A small-molecule ligand and the protein it binds are described below.
Small molecule (SMILES): Nc1ncnc2c1ncn2[C@H]1C[C@H](O)[C@@H](COP(=O)(O)O)O1

Sequence of chain 1.YA:
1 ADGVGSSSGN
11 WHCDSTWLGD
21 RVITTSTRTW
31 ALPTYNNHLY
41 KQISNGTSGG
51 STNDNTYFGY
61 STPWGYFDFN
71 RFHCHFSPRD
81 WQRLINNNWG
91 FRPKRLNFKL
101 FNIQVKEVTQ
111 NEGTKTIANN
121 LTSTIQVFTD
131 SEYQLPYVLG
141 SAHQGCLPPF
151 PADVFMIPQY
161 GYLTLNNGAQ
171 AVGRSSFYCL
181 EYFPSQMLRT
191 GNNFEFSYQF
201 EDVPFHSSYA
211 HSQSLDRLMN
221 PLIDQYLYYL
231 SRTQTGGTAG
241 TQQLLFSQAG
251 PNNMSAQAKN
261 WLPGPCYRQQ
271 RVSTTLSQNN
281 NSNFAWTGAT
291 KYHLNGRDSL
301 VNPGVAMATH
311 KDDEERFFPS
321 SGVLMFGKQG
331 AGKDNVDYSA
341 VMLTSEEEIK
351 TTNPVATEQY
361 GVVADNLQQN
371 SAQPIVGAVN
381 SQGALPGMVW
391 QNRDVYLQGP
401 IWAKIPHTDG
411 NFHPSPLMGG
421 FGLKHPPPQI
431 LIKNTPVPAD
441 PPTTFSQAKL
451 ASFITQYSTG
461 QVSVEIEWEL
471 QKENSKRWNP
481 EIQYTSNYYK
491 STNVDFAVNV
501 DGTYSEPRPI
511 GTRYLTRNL

Binding-site contacts:
Ligand atom OP2 contacts residue DC1 of chain 1.CF at 2.5 Å (h-bond).
Ligand atom C6 contacts residue PRO414 of chain 1.XA at 3.5 Å (hydrophobic).
Ligand atom N6 contacts residue PRO416 of chain 1.XA at 3.9 Å.
Ligand atom N7 contacts residue HIS413 of chain 1.XA at 4.0 Å.
Ligand atom O5' contacts residue ASP409 of chain 1.YA at 3.6 Å.
Ligand atom C4 contacts residue PRO204 of chain 1.XA at 4.0 Å (hydrophobic).
Ligand atom C8 contacts residue PRO204 of chain 1.XA at 4.1 Å (hydrophobic).
Ligand atom N6 contacts residue PHE421 of chain 1.XA at 4.1 Å.
Ligand atom P contacts residue DC1 of chain 1.CF at 1.6 Å.
Ligand atom C5' contacts residue HIS413 of chain 1.XA at 3.7 Å.
Ligand atom C6 contacts residue GLY422 of chain 1.XA at 3.8 Å.
Ligand atom C6 contacts residue SER415 of chain 1.XA at 4.0 Å.
Ligand atom C2' contacts residue PRO414 of chain 1.XA at 3.5 Å (hydrophobic).
Ligand atom C5 contacts residue PRO414 of chain 1.XA at 4.1 Å (hydrophobic).
Ligand atom O4' contacts residue DC1 of chain 1.CF at 3.3 Å.
Ligand atom N6 contacts residue GLY420 of chain 1.XA at 4.2 Å.
Ligand atom N6 contacts residue SER415 of chain 1.XA at 3.4 Å.
Ligand atom N1 contacts residue GLY422 of chain 1.XA at 3.0 Å (h-bond).
Ligand atom N6 contacts residue PRO414 of chain 1.XA at 3.7 Å.
Ligand atom N1 contacts residue VAL203 of chain 1.XA at 4.0 Å.
Ligand atom C4' contacts residue DC1 of chain 1.CF at 4.1 Å.
Ligand atom C3' contacts residue HIS413 of chain 1.XA at 3.6 Å.
Ligand atom OP1 contacts residue ASN411 of chain 1.YA at 3.6 Å.
Ligand atom N9 contacts residue PRO204 of chain 1.XA at 4.2 Å.
Ligand atom C5' contacts residue ASP409 of chain 1.YA at 4.0 Å.
Ligand atom C2 contacts residue ILE405 of chain 1.XA at 4.1 Å (hydrophobic).
Ligand atom C1' contacts residue DC1 of chain 1.CF at 3.8 Å.
Ligand atom C5 contacts residue PRO204 of chain 1.XA at 3.9 Å (hydrophobic).
Ligand atom C2 contacts residue GLY422 of chain 1.XA at 3.5 Å.
Ligand atom N1 contacts residue PRO414 of chain 1.XA at 3.5 Å (h-bond).
Ligand atom C8 contacts residue HIS413 of chain 1.XA at 3.6 Å.
Ligand atom C2 contacts residue PRO414 of chain 1.XA at 4.1 Å (hydrophobic).
Ligand atom N6 contacts residue GLY422 of chain 1.XA at 3.1 Å (h-bond).
Ligand atom N7 contacts residue SER415 of chain 1.XA at 3.8 Å.
Ligand atom OP1 contacts residue DC1 of chain 1.CF at 2.5 Å (h-bond).
Ligand atom N7 contacts residue PRO204 of chain 1.XA at 4.0 Å.
Ligand atom C5' contacts residue DC1 of chain 1.CF at 3.9 Å.
Ligand atom N3 contacts residue PRO414 of chain 1.XA at 3.9 Å.
Ligand atom O3' contacts residue HIS413 of chain 1.XA at 4.1 Å.
Ligand atom O5' contacts residue DC1 of chain 1.CF at 2.5 Å (h-bond).

Sequence of chain 1.XA:
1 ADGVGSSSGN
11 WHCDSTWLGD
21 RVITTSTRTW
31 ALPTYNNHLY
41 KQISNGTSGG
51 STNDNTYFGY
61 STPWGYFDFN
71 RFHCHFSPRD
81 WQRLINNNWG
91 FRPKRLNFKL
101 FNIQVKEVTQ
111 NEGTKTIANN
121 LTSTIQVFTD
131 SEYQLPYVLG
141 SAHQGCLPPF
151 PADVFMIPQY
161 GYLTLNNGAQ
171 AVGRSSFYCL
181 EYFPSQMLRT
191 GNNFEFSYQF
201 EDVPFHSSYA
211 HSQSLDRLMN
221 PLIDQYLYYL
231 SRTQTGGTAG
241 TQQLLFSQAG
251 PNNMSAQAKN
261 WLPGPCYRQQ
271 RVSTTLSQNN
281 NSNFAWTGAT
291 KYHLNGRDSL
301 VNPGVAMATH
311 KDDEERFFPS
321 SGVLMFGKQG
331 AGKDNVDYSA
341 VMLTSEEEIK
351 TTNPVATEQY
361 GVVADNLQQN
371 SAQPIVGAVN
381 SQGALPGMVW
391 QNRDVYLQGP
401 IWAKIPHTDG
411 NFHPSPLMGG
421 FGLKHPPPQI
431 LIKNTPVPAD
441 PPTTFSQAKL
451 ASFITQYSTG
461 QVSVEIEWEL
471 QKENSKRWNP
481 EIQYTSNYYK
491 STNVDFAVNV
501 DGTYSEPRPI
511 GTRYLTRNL